Sequence of chain 16.C:
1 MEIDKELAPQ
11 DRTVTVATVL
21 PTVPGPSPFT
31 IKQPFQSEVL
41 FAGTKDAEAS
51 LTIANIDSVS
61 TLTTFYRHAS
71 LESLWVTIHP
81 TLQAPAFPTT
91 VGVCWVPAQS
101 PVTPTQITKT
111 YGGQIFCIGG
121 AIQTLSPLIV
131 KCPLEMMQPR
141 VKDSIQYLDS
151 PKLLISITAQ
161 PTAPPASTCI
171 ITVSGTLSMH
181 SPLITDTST

Binding-site contacts:
Ligand atom O5' contacts residue ARG12 of chain 17.D at 4.1 Å.
Ligand atom P contacts residue SER73 of chain 16.C at 4.1 Å.
Ligand atom O2' contacts residue THR13 of chain 17.D at 3.8 Å.
Ligand atom C2 contacts residue ARG12 of chain 17.D at 4.5 Å.
Ligand atom C1' contacts residue ARG12 of chain 17.D at 3.9 Å.
Ligand atom OP1 contacts residue TYR111 of chain 17.D at 3.6 Å (h-bond).
Ligand atom P contacts residue TRP75 of chain 16.C at 4.3 Å.
Ligand atom O3' contacts residue TRP75 of chain 16.C at 3.6 Å.
Ligand atom O5' contacts residue LYS131 of chain 16.C at 3.3 Å.
Ligand atom OP2 contacts residue SER73 of chain 16.C at 4.0 Å.
Ligand atom O2' contacts residue ASP11 of chain 17.D at 3.5 Å.
Ligand atom OP1 contacts residue SER73 of chain 16.C at 3.2 Å (h-bond).
Ligand atom OP1 contacts residue TRP75 of chain 16.C at 3.9 Å.
Ligand atom O2 contacts residue ARG12 of chain 17.D at 3.6 Å.
Ligand atom O4' contacts residue ARG12 of chain 17.D at 4.0 Å.
Ligand atom OP1 contacts residue VAL14 of chain 17.D at 3.4 Å.
Ligand atom C5' contacts residue ARG12 of chain 17.D at 4.3 Å.
Ligand atom P contacts residue TYR111 of chain 17.D at 4.5 Å.
Ligand atom O2' contacts residue TYR111 of chain 17.D at 4.3 Å.
Ligand atom O2' contacts residue VAL14 of chain 17.D at 4.3 Å.
Ligand atom O3' contacts residue THR13 of chain 17.D at 4.4 Å.
Ligand atom OP1 contacts residue THR176 of chain 16.C at 3.4 Å (h-bond).
Ligand atom O5' contacts residue TYR111 of chain 17.D at 4.4 Å.
Ligand atom C5' contacts residue LYS131 of chain 16.C at 4.2 Å.
Ligand atom C4' contacts residue TRP75 of chain 16.C at 4.5 Å (hydrophobic).
Ligand atom C4' contacts residue ARG12 of chain 17.D at 3.6 Å.
Ligand atom O2' contacts residue ARG12 of chain 17.D at 3.6 Å.

Sequence of chain 17.D:
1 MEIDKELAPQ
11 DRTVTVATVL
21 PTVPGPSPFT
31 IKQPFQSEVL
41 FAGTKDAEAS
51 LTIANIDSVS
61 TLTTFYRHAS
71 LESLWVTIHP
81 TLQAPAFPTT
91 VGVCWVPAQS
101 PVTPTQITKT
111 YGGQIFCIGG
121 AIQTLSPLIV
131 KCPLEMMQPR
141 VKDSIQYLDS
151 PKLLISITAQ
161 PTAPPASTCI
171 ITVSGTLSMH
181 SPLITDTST

This small molecule binds to this protein.
Small molecule (SMILES): Nc1ccn([C@@H]2O[C@H](CO[P](=O)(O)O[C@H]3[C@@H](O)[C@H](n4ccc(N)nc4=O)O[C@@H]3CO[P](=O)(O)O[C@H]3[C@@H](O)[C@H](n4ccc(N)nc4=O)O[C@@H]3CO)[C@@H](O)[C@H]2O)c(=O)n1